A protein and the small-molecule ligand that binds it are described below.
Small molecule (SMILES): CC(=O)N[C@H]1[C@H](O[C@H]2[C@H](O)[C@@H](NC(C)=O)CO[C@@H]2CO)O[C@H](CO)[C@@H](O[C@@H]2O[C@H](CO)[C@@H](O)[C@H](O[C@@H]3O[C@H](CO)[C@@H](O)[C@H](O)[C@@H]3O)[C@@H]2O)[C@@H]1O

Sequence of chain 1.B:
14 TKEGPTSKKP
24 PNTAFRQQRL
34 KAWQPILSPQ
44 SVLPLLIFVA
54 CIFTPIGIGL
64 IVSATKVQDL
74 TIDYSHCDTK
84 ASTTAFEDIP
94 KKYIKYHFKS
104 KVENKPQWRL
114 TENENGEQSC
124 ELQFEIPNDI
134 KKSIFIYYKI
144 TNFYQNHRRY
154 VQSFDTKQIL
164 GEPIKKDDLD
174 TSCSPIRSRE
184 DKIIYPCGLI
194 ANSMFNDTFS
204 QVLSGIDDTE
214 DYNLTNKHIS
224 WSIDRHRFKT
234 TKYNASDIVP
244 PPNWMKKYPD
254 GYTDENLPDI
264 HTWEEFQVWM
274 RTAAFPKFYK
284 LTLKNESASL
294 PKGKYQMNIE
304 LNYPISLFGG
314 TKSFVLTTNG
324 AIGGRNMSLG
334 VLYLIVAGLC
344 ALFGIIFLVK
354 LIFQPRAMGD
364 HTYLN

Binding-site contacts:
Ligand atom C4 contacts residue ASN199 of chain 1.B at 4.2 Å.
Ligand atom C8 contacts residue PRO307 of chain 1.B at 4.2 Å (hydrophobic).
Ligand atom C1 contacts residue ASN305 of chain 1.B at 3.9 Å.
Ligand atom C8 contacts residue ASN305 of chain 1.B at 4.2 Å.
Ligand atom C8 contacts residue LYS250 of chain 1.B at 4.2 Å.
Ligand atom C6 contacts residue PRO307 of chain 1.B at 4.2 Å (hydrophobic).
Ligand atom O7 contacts residue ASN246 of chain 1.B at 3.3 Å (h-bond).
Ligand atom C5 contacts residue PRO307 of chain 1.B at 4.2 Å (hydrophobic).
Ligand atom O5 contacts residue ASN199 of chain 1.B at 2.4 Å (h-bond).
Ligand atom C2 contacts residue ASN246 of chain 1.B at 4.0 Å.
Ligand atom N2 contacts residue ASN199 of chain 1.B at 2.9 Å (h-bond).
Ligand atom O7 contacts residue LYS250 of chain 1.B at 4.0 Å.
Ligand atom O6 contacts residue ASN246 of chain 1.B at 2.3 Å (h-bond).
Ligand atom C8 contacts residue LYS249 of chain 1.B at 3.8 Å.
Ligand atom C5 contacts residue ASN199 of chain 1.B at 3.7 Å.
Ligand atom C5 contacts residue ASN305 of chain 1.B at 4.2 Å.
Ligand atom O7 contacts residue ASN199 of chain 1.B at 3.2 Å (h-bond).
Ligand atom O5 contacts residue ASN246 of chain 1.B at 4.2 Å.
Ligand atom C1 contacts residue ASN199 of chain 1.B at 1.4 Å.
Ligand atom O3 contacts residue ASN246 of chain 1.B at 4.0 Å.
Ligand atom C6 contacts residue PRO245 of chain 1.B at 3.4 Å (hydrophobic).
Ligand atom C8 contacts residue LEU310 of chain 1.B at 3.7 Å (hydrophobic).
Ligand atom C6 contacts residue ASN246 of chain 1.B at 3.5 Å.
Ligand atom C5 contacts residue ASN246 of chain 1.B at 4.0 Å.
Ligand atom O6 contacts residue LEU310 of chain 1.B at 4.3 Å.
Ligand atom C6 contacts residue TYR306 of chain 1.B at 4.0 Å (hydrophobic).
Ligand atom C2 contacts residue ASN199 of chain 1.B at 2.4 Å.
Ligand atom O3 contacts residue LYS249 of chain 1.B at 3.5 Å.
Ligand atom C3 contacts residue ASN199 of chain 1.B at 3.8 Å.
Ligand atom C3 contacts residue LYS249 of chain 1.B at 4.3 Å.
Ligand atom O5 contacts residue TYR306 of chain 1.B at 4.0 Å.
Ligand atom O7 contacts residue LEU310 of chain 1.B at 4.2 Å.
Ligand atom C6 contacts residue LEU310 of chain 1.B at 4.2 Å (hydrophobic).
Ligand atom C5 contacts residue PRO245 of chain 1.B at 4.1 Å (hydrophobic).
Ligand atom C7 contacts residue ASN199 of chain 1.B at 3.2 Å.
Ligand atom C3 contacts residue ASN246 of chain 1.B at 4.3 Å.
Ligand atom C4 contacts residue ASN246 of chain 1.B at 4.2 Å.
Ligand atom N2 contacts residue LYS249 of chain 1.B at 3.7 Å.
Ligand atom C1 contacts residue ASN246 of chain 1.B at 3.8 Å.
Ligand atom C7 contacts residue LYS249 of chain 1.B at 4.0 Å.